Binding-site contacts:
Ligand atom C32 contacts residue TRP143 of chain 1.A at 3.4 Å (hydrophobic).
Ligand atom C23 contacts residue TRP143 of chain 1.A at 3.5 Å (hydrophobic).
Ligand atom C6 contacts residue LYS144 of chain 1.A at 3.6 Å.
Ligand atom O15 contacts residue ASP141 of chain 1.A at 2.9 Å (salt-bridge).
Ligand atom C28 contacts residue HIS142 of chain 1.A at 3.5 Å.
Ligand atom C6 contacts residue MG1 of chain 1.B at 2.9 Å.
Ligand atom C25 contacts residue GLU90 of chain 1.A at 3.7 Å.
Ligand atom O15 contacts residue ASN170 of chain 1.A at 2.9 Å (h-bond).
Ligand atom N24 contacts residue HIS142 of chain 1.A at 3.6 Å.
Ligand atom C26 contacts residue MET89 of chain 1.A at 3.4 Å (hydrophobic).
Ligand atom C1 contacts residue GLU199 of chain 1.A at 3.1 Å.
Ligand atom O22 contacts residue HIS142 of chain 1.A at 3.7 Å.
Ligand atom C2 contacts residue ASN170 of chain 1.A at 3.5 Å.
Ligand atom F11 contacts residue D1D1 of chain 1.G at 3.4 Å.
Ligand atom O14 contacts residue GLU199 of chain 1.A at 2.5 Å (salt-bridge).
Ligand atom C1 contacts residue ASN170 of chain 1.A at 3.2 Å.
Ligand atom C28 contacts residue ILE91 of chain 1.A at 3.5 Å (hydrophobic).
Ligand atom N30 contacts residue SER119 of chain 1.A at 2.8 Å (h-bond).
Ligand atom N17 contacts residue ASP141 of chain 1.A at 3.7 Å.
Ligand atom C26 contacts residue GLY66 of chain 1.A at 3.5 Å.
Ligand atom C19 contacts residue HIS142 of chain 1.A at 3.2 Å.
Ligand atom O15 contacts residue LYS144 of chain 1.A at 3.0 Å (salt-bridge).
Ligand atom C2 contacts residue GLU199 of chain 1.A at 3.2 Å.
Ligand atom C16 contacts residue LYS144 of chain 1.A at 3.5 Å.
Ligand atom O14 contacts residue ASP169 of chain 1.A at 3.2 Å (salt-bridge).
Ligand atom C29 contacts residue SER119 of chain 1.A at 3.5 Å.
Ligand atom O14 contacts residue MG1 of chain 1.B at 2.1 Å.
Ligand atom C20 contacts residue MET40 of chain 1.A at 3.6 Å (hydrophobic).
Ligand atom C25 contacts residue GLY66 of chain 1.A at 3.7 Å.
Ligand atom C16 contacts residue MET40 of chain 1.A at 3.5 Å (hydrophobic).
Ligand atom C19 contacts residue ASP141 of chain 1.A at 3.7 Å.
Ligand atom C1 contacts residue MG1 of chain 1.B at 2.9 Å.
Ligand atom N17 contacts residue LYS144 of chain 1.A at 3.2 Å (salt-bridge).
Ligand atom C26 contacts residue ILE91 of chain 1.A at 3.5 Å (hydrophobic).
Ligand atom O15 contacts residue MG1 of chain 1.B at 2.1 Å.
Ligand atom C6 contacts residue ASN170 of chain 1.A at 3.2 Å.
Ligand atom O14 contacts residue ASN170 of chain 1.A at 2.8 Å (h-bond).
Ligand atom N24 contacts residue ILE91 of chain 1.A at 3.5 Å.
Ligand atom N30 contacts residue ALA118 of chain 1.A at 3.5 Å.
Ligand atom C5 contacts residue MET40 of chain 1.A at 3.6 Å (hydrophobic).

A small-molecule ligand and the protein it binds are described below.
Small molecule (SMILES): O=C(NCCCOCn1ccc2cnccc21)c1cc(-c2ccc(F)cc2)cc(O)c1O

Sequence of chain 1.A:
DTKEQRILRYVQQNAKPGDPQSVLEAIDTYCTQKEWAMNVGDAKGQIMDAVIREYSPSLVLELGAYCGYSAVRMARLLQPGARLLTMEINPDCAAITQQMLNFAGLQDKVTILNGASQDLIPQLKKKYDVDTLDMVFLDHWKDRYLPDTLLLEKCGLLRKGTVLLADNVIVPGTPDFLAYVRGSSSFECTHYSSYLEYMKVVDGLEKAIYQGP